Binding-site contacts:
Ligand atom C3 contacts residue TYR25 of chain 1.C at 4.2 Å (hydrophobic).
Ligand atom C2 contacts residue TYR25 of chain 1.C at 4.3 Å (hydrophobic).
Ligand atom N2 contacts residue ASN58 of chain 1.C at 2.8 Å (h-bond).
Ligand atom C1 contacts residue ASN58 of chain 1.C at 1.4 Å.
Ligand atom C5 contacts residue TYR25 of chain 1.C at 4.0 Å (hydrophobic).
Ligand atom C5 contacts residue ASN58 of chain 1.C at 3.7 Å.
Ligand atom C8 contacts residue ASN58 of chain 1.C at 4.0 Å.
Ligand atom C1 contacts residue TYR25 of chain 1.C at 3.7 Å (hydrophobic).
Ligand atom C8 contacts residue ASN27 of chain 1.C at 3.5 Å.
Ligand atom O5 contacts residue ASN58 of chain 1.C at 2.4 Å (h-bond).
Ligand atom C3 contacts residue ASN58 of chain 1.C at 3.8 Å.
Ligand atom C4 contacts residue ASN58 of chain 1.C at 4.2 Å.
Ligand atom O5 contacts residue TYR25 of chain 1.C at 4.0 Å.
Ligand atom C7 contacts residue ASN58 of chain 1.C at 3.8 Å.
Ligand atom C6 contacts residue TYR25 of chain 1.C at 4.4 Å (hydrophobic).
Ligand atom O6 contacts residue TYR25 of chain 1.C at 4.0 Å.
Ligand atom C2 contacts residue ASN58 of chain 1.C at 2.5 Å.
Ligand atom N2 contacts residue TYR25 of chain 1.C at 4.1 Å.

Sequence of chain 1.C:
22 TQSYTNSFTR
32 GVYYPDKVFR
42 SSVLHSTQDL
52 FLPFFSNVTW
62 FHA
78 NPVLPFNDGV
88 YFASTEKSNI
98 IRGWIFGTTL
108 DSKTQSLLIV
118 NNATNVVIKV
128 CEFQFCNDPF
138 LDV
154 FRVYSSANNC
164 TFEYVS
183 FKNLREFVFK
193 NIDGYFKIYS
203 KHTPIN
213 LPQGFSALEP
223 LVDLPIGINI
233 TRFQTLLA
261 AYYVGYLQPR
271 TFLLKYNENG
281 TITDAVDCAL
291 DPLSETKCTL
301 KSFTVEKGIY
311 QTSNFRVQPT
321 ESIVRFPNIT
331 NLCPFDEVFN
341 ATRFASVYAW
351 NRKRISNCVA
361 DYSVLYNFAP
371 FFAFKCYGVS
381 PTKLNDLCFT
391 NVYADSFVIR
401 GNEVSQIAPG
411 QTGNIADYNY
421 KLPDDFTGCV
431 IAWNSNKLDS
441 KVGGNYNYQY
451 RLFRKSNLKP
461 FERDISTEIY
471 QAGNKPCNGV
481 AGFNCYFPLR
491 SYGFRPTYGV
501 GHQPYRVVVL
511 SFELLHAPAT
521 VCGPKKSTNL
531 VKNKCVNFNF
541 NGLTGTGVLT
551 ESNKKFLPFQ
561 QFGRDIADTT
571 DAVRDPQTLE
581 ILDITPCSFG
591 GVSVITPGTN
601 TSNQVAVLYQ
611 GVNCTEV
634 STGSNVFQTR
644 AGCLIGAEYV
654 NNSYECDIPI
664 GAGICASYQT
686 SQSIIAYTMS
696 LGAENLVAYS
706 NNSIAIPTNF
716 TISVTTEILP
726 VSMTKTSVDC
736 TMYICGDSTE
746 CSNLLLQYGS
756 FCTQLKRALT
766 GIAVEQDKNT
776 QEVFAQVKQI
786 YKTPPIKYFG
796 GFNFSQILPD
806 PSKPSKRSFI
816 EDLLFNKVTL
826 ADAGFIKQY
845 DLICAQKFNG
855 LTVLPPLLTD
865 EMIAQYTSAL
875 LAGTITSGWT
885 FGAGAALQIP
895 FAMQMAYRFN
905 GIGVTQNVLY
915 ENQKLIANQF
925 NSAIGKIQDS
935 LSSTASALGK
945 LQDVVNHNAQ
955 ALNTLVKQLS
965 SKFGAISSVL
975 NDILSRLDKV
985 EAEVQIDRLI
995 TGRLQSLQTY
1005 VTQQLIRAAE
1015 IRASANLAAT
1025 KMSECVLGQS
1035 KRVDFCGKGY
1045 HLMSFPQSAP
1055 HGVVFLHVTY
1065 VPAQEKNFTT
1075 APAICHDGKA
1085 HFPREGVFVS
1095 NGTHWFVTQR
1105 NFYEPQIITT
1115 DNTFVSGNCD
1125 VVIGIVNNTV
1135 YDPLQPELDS

The protein below binds the small molecule below.
Small molecule (SMILES): CC(=O)N[C@@H]1[C@@H](O)[C@H](O)[C@@H](CO)O[C@H]1O